Sequence of chain 1.A:
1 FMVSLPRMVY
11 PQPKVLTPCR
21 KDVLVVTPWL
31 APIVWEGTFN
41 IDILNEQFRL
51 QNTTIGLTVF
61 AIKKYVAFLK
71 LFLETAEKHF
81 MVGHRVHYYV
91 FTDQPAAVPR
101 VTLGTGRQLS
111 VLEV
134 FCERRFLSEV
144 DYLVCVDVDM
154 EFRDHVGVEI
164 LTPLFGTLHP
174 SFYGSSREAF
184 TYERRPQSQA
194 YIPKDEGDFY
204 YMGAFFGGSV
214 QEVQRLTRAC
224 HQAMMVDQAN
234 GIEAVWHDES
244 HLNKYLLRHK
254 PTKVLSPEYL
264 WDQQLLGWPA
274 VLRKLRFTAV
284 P

A small-molecule ligand and the protein it binds are described below.
Small molecule (SMILES): OC[C@H]1O[C@@H](O[C@H]2[C@H](O)[C@@H](O)[C@@H](O)O[C@@H]2CO)[C@H](O)[C@@H](O)[C@H]1O

Binding-site contacts:
Ligand atom O2 contacts residue PHE175 of chain 1.A at 4.1 Å.
Ligand atom C3 contacts residue TRP239 of chain 1.A at 3.6 Å (hydrophobic).
Ligand atom O3 contacts residue PHE175 of chain 1.A at 3.7 Å.
Ligand atom O6 contacts residue PHE175 of chain 1.A at 3.4 Å.
Ligand atom O2 contacts residue SER174 of chain 1.A at 4.5 Å.
Ligand atom O3 contacts residue TRP239 of chain 1.A at 4.3 Å.
Ligand atom C6 contacts residue TRP239 of chain 1.A at 3.4 Å (hydrophobic).
Ligand atom O6 contacts residue TRP239 of chain 1.A at 3.3 Å (h-bond).
Ligand atom O1 contacts residue LEU268 of chain 1.A at 4.2 Å.
Ligand atom O6 contacts residue TYR203 of chain 1.A at 4.5 Å.
Ligand atom C4 contacts residue TRP239 of chain 1.A at 3.5 Å (hydrophobic).
Ligand atom C2 contacts residue HIS172 of chain 1.A at 4.1 Å.
Ligand atom C6 contacts residue THR184 of chain 1.A at 3.3 Å.
Ligand atom C4 contacts residue SER174 of chain 1.A at 4.4 Å.
Ligand atom C1 contacts residue SER174 of chain 1.A at 4.3 Å.
Ligand atom O4 contacts residue MET205 of chain 1.A at 3.8 Å.
Ligand atom O6 contacts residue THR184 of chain 1.A at 2.7 Å (h-bond).
Ligand atom O3 contacts residue MET205 of chain 1.A at 4.0 Å.
Ligand atom C5 contacts residue HIS172 of chain 1.A at 4.1 Å.
Ligand atom O5 contacts residue HIS172 of chain 1.A at 3.4 Å.
Ligand atom C6 contacts residue PHE175 of chain 1.A at 4.2 Å (hydrophobic).
Ligand atom C4 contacts residue HIS172 of chain 1.A at 4.0 Å.
Ligand atom C5 contacts residue SER174 of chain 1.A at 4.1 Å.
Ligand atom C3 contacts residue SER174 of chain 1.A at 3.9 Å.
Ligand atom C5 contacts residue TRP239 of chain 1.A at 3.5 Å (hydrophobic).
Ligand atom O1 contacts residue SER174 of chain 1.A at 3.1 Å (h-bond).
Ligand atom O4 contacts residue SER174 of chain 1.A at 4.4 Å.
Ligand atom O4 contacts residue GLU242 of chain 1.A at 2.7 Å (salt-bridge).
Ligand atom C6 contacts residue TYR203 of chain 1.A at 3.8 Å (hydrophobic).
Ligand atom O4 contacts residue HIS172 of chain 1.A at 2.9 Å.
Ligand atom C3 contacts residue PHE175 of chain 1.A at 4.4 Å (hydrophobic).
Ligand atom O5 contacts residue PHE175 of chain 1.A at 4.3 Å.
Ligand atom C5 contacts residue GLU242 of chain 1.A at 4.1 Å.
Ligand atom C1 contacts residue HIS172 of chain 1.A at 4.1 Å.
Ligand atom O4 contacts residue HIS172 of chain 1.A at 4.0 Å.
Ligand atom C6 contacts residue GLU242 of chain 1.A at 3.6 Å.
Ligand atom C6 contacts residue HIS172 of chain 1.A at 4.2 Å.
Ligand atom C4 contacts residue GLU242 of chain 1.A at 3.4 Å.
Ligand atom C2 contacts residue MET205 of chain 1.A at 4.0 Å (hydrophobic).